Sequence of chain 1.A:
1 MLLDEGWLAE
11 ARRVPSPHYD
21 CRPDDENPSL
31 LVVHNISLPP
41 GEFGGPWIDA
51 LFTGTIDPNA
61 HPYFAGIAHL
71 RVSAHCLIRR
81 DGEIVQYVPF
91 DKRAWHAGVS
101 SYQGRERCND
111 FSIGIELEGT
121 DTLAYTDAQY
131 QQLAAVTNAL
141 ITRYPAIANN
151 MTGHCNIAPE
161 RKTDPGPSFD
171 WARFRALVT

A protein and the small-molecule ligand that binds it are described below.
Small molecule (SMILES): CC(=O)N[C@H]1[C@@H]2OC[C@@H](O2)[C@@H](O)[C@@H]1O[C@H](C)C(=O)O

Binding-site contacts:
Ligand atom O5 contacts residue ILE67 of chain 1.A at 3.3 Å.
Ligand atom CA contacts residue LYS162 of chain 1.A at 3.4 Å.
Ligand atom O6 contacts residue LEU38 of chain 1.A at 3.6 Å.
Ligand atom OXT contacts residue HIS34 of chain 1.A at 3.6 Å.
Ligand atom O contacts residue HIS34 of chain 1.A at 3.5 Å.
Ligand atom O4 contacts residue MHI1 of chain 1.E at 2.5 Å (h-bond).
Ligand atom C8 contacts residue LYS162 of chain 1.A at 3.9 Å.
Ligand atom C contacts residue ASN35 of chain 1.A at 3.1 Å.
Ligand atom C contacts residue MHI1 of chain 1.E at 3.6 Å.
Ligand atom O3 contacts residue LYS162 of chain 1.A at 3.0 Å (salt-bridge).
Ligand atom C6 contacts residue ILE36 of chain 1.A at 3.1 Å (hydrophobic).
Ligand atom OXT contacts residue MHI1 of chain 1.E at 2.9 Å (h-bond).
Ligand atom N2 contacts residue TYR63 of chain 1.A at 3.5 Å (h-bond).
Ligand atom C contacts residue ASP164 of chain 1.A at 3.0 Å.
Ligand atom O contacts residue MHI1 of chain 1.E at 3.8 Å.
Ligand atom O contacts residue GLU116 of chain 1.A at 3.3 Å (salt-bridge).
Ligand atom C6 contacts residue LEU51 of chain 1.A at 3.6 Å (hydrophobic).
Ligand atom C contacts residue ZN1 of chain 1.F at 2.6 Å.
Ligand atom O contacts residue ZN1 of chain 1.F at 2.7 Å.
Ligand atom OXT contacts residue HIS154 of chain 1.A at 3.5 Å (h-bond).
Ligand atom C3 contacts residue LYS162 of chain 1.A at 3.8 Å.
Ligand atom C7 contacts residue LYS162 of chain 1.A at 3.1 Å.
Ligand atom C2 contacts residue TYR63 of chain 1.A at 3.3 Å (hydrophobic).
Ligand atom O6 contacts residue TYR63 of chain 1.A at 3.4 Å (h-bond).
Ligand atom CA contacts residue ASN35 of chain 1.A at 3.5 Å.
Ligand atom OXT contacts residue ASP164 of chain 1.A at 3.4 Å (salt-bridge).
Ligand atom C5 contacts residue LEU51 of chain 1.A at 3.7 Å (hydrophobic).
Ligand atom C1 contacts residue TYR63 of chain 1.A at 2.6 Å (hydrophobic).
Ligand atom N2 contacts residue LYS162 of chain 1.A at 3.9 Å.
Ligand atom CB contacts residue ASP164 of chain 1.A at 3.8 Å.
Ligand atom O5 contacts residue TYR63 of chain 1.A at 3.5 Å (h-bond).
Ligand atom OXT contacts residue ZN1 of chain 1.F at 2.2 Å.
Ligand atom C6 contacts residue LEU38 of chain 1.A at 3.5 Å (hydrophobic).
Ligand atom C4 contacts residue MHI1 of chain 1.E at 3.4 Å.
Ligand atom O contacts residue ASP164 of chain 1.A at 2.5 Å (salt-bridge).
Ligand atom OXT contacts residue LYS162 of chain 1.A at 3.5 Å (salt-bridge).
Ligand atom O7 contacts residue LYS162 of chain 1.A at 2.7 Å (salt-bridge).
Ligand atom O contacts residue ASN35 of chain 1.A at 2.3 Å (h-bond).
Ligand atom O6 contacts residue ILE36 of chain 1.A at 3.2 Å.
Ligand atom CB contacts residue ASN35 of chain 1.A at 3.0 Å.